Sequence of chain 1.A:
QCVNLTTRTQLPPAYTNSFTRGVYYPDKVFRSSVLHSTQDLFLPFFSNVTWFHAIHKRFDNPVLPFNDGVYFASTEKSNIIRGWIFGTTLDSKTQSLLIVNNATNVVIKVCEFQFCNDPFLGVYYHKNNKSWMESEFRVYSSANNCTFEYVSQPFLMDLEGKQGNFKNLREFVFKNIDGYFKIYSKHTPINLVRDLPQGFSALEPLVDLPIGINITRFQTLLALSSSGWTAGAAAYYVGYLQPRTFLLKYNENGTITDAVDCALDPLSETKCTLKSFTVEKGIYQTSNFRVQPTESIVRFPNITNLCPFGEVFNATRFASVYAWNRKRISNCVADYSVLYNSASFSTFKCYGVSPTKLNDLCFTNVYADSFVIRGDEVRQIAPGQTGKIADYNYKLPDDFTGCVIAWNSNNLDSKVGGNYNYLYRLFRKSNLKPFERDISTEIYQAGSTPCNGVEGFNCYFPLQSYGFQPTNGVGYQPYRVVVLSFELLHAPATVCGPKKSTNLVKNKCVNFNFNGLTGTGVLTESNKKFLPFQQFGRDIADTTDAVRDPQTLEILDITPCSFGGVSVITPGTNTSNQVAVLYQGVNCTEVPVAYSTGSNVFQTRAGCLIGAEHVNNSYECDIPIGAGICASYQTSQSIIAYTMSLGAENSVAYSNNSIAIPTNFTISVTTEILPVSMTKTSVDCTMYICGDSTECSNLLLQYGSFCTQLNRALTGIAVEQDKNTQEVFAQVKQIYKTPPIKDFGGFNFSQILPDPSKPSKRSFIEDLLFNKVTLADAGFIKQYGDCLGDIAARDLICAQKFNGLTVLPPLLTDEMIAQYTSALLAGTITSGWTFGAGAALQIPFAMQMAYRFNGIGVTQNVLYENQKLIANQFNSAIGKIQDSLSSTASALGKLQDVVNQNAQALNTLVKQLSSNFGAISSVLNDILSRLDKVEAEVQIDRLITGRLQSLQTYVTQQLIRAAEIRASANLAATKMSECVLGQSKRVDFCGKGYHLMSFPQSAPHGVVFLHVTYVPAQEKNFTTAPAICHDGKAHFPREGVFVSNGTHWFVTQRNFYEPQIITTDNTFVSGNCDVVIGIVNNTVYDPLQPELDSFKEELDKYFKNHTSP

This small molecule binds to this protein.
Small molecule (SMILES): CC(=O)N[C@H]1[C@H](O[C@H]2[C@H](O)[C@@H](NC(C)=O)CO[C@@H]2CO)O[C@H](CO)[C@@H](O)[C@@H]1O

Binding-site contacts:
Ligand atom C7 contacts residue ASN717 of chain 1.A at 3.4 Å.
Ligand atom C1 contacts residue GLN1071 of chain 1.A at 3.8 Å.
Ligand atom C1 contacts residue LEU922 of chain 1.A at 4.2 Å (hydrophobic).
Ligand atom O6 contacts residue LEU922 of chain 1.A at 4.5 Å.
Ligand atom O7 contacts residue LEU922 of chain 1.A at 3.3 Å.
Ligand atom N2 contacts residue ASN717 of chain 1.A at 3.0 Å (h-bond).
Ligand atom C5 contacts residue LEU922 of chain 1.A at 3.8 Å (hydrophobic).
Ligand atom O5 contacts residue ASN717 of chain 1.A at 2.3 Å (h-bond).
Ligand atom O6 contacts residue GLN926 of chain 1.A at 4.2 Å.
Ligand atom O4 contacts residue LEU922 of chain 1.A at 4.0 Å.
Ligand atom O5 contacts residue GLN1071 of chain 1.A at 3.7 Å.
Ligand atom C6 contacts residue LEU922 of chain 1.A at 4.2 Å (hydrophobic).
Ligand atom C4 contacts residue ASN717 of chain 1.A at 4.2 Å.
Ligand atom C1 contacts residue ASN717 of chain 1.A at 1.4 Å.
Ligand atom O7 contacts residue ASN717 of chain 1.A at 3.3 Å (h-bond).
Ligand atom C7 contacts residue LEU922 of chain 1.A at 3.6 Å (hydrophobic).
Ligand atom C3 contacts residue ASN717 of chain 1.A at 3.8 Å.
Ligand atom C4 contacts residue LEU922 of chain 1.A at 4.4 Å (hydrophobic).
Ligand atom C8 contacts residue GLN926 of chain 1.A at 4.4 Å.
Ligand atom O7 contacts residue GLN1071 of chain 1.A at 4.2 Å.
Ligand atom C2 contacts residue ASN717 of chain 1.A at 2.5 Å.
Ligand atom C5 contacts residue ASN717 of chain 1.A at 3.6 Å.
Ligand atom C3 contacts residue LEU922 of chain 1.A at 4.2 Å (hydrophobic).
Ligand atom C8 contacts residue LEU922 of chain 1.A at 3.6 Å (hydrophobic).
Ligand atom C2 contacts residue GLN1071 of chain 1.A at 4.4 Å.
Ligand atom C8 contacts residue THR716 of chain 1.A at 4.2 Å.